A small-molecule ligand and the protein it binds are described below.
Small molecule (SMILES): CC(=O)N[C@@H]1[C@@H](O)[C@H](O)[C@@H](CO)O[C@H]1O

Binding-site contacts:
Ligand atom C8 contacts residue ASN139 of chain 1.F at 4.1 Å.
Ligand atom O7 contacts residue HIS166 of chain 1.F at 3.8 Å.
Ligand atom O5 contacts residue SER141 of chain 1.F at 3.8 Å.
Ligand atom C5 contacts residue SER141 of chain 1.F at 4.4 Å.
Ligand atom C5 contacts residue ASN139 of chain 1.F at 3.6 Å.
Ligand atom C2 contacts residue GLU167 of chain 1.F at 4.2 Å.
Ligand atom O7 contacts residue ILE168 of chain 1.F at 4.3 Å.
Ligand atom N2 contacts residue ASN139 of chain 1.F at 2.9 Å (h-bond).
Ligand atom O6 contacts residue SER141 of chain 1.F at 3.4 Å (h-bond).
Ligand atom C6 contacts residue SER141 of chain 1.F at 4.3 Å.
Ligand atom C7 contacts residue ASN139 of chain 1.F at 3.1 Å.
Ligand atom C3 contacts residue ASN139 of chain 1.F at 3.8 Å.
Ligand atom C1 contacts residue GLU167 of chain 1.F at 4.0 Å.
Ligand atom O5 contacts residue TYR142 of chain 1.F at 4.2 Å.
Ligand atom O5 contacts residue ASN139 of chain 1.F at 2.3 Å (h-bond).
Ligand atom C2 contacts residue ASN139 of chain 1.F at 2.4 Å.
Ligand atom O5 contacts residue GLU167 of chain 1.F at 4.0 Å.
Ligand atom O7 contacts residue GLU167 of chain 1.F at 3.5 Å (salt-bridge).
Ligand atom C1 contacts residue SER141 of chain 1.F at 4.4 Å.
Ligand atom C1 contacts residue ASN139 of chain 1.F at 1.4 Å.
Ligand atom O7 contacts residue ASN139 of chain 1.F at 2.8 Å (h-bond).
Ligand atom C4 contacts residue ASN139 of chain 1.F at 4.2 Å.

Sequence of chain 1.F:
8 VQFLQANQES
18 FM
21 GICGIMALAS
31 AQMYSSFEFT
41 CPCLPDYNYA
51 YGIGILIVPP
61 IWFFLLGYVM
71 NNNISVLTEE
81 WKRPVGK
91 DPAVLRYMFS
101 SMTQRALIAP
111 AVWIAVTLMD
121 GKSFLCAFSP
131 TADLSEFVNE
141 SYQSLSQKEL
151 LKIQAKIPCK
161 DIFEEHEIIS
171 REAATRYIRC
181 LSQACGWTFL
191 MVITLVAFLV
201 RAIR